Sequence of chain 1.C:
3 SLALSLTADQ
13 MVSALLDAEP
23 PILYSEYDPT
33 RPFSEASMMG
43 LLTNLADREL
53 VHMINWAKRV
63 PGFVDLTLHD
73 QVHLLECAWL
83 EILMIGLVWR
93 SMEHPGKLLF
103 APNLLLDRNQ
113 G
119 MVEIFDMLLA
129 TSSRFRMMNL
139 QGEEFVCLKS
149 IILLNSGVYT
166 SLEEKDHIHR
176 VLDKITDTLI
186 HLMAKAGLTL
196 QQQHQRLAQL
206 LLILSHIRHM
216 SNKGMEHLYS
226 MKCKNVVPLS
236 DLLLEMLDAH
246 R

The protein below binds the small molecule below.
Small molecule (SMILES): C=CCCn1nc(-c2ccc(O)cc2O)c2cccc(C(F)(F)F)c21

Binding-site contacts:
Ligand atom C14 contacts residue LEU85 of chain 1.C at 4.0 Å (hydrophobic).
Ligand atom C04 contacts residue MET86 of chain 1.C at 4.1 Å (hydrophobic).
Ligand atom C02 contacts residue LEU126 of chain 1.C at 3.6 Å (hydrophobic).
Ligand atom C14 contacts residue LEU89 of chain 1.C at 4.0 Å (hydrophobic).
Ligand atom C21 contacts residue MET226 of chain 1.C at 4.2 Å (hydrophobic).
Ligand atom O15 contacts residue MET86 of chain 1.C at 3.5 Å.
Ligand atom C17 contacts residue LEU44 of chain 1.C at 4.2 Å (hydrophobic).
Ligand atom F22 contacts residue GLY219 of chain 1.C at 3.3 Å.
Ligand atom C17 contacts residue ALA48 of chain 1.C at 3.8 Å (hydrophobic).
Ligand atom C09 contacts residue ALA48 of chain 1.C at 4.0 Å (hydrophobic).
Ligand atom C13 contacts residue ARG92 of chain 1.C at 4.0 Å.
Ligand atom C13 contacts residue LEU89 of chain 1.C at 3.7 Å (hydrophobic).
Ligand atom F22 contacts residue MET226 of chain 1.C at 3.0 Å.
Ligand atom O12 contacts residue GLU51 of chain 1.C at 2.5 Å (salt-bridge).
Ligand atom C03 contacts residue MET119 of chain 1.C at 3.6 Å (hydrophobic).
Ligand atom C19 contacts residue LEU223 of chain 1.C at 4.1 Å (hydrophobic).
Ligand atom C11 contacts residue LEU85 of chain 1.C at 4.0 Å (hydrophobic).
Ligand atom C02 contacts residue ILE122 of chain 1.C at 3.9 Å (hydrophobic).
Ligand atom C11 contacts residue ARG92 of chain 1.C at 3.6 Å.
Ligand atom C11 contacts residue GLU51 of chain 1.C at 3.1 Å.
Ligand atom F23 contacts residue MET41 of chain 1.C at 3.7 Å.
Ligand atom O12 contacts residue LEU85 of chain 1.C at 4.0 Å.
Ligand atom C16 contacts residue LEU82 of chain 1.C at 4.0 Å (hydrophobic).
Ligand atom F22 contacts residue LEU223 of chain 1.C at 3.5 Å.
Ligand atom O15 contacts residue LEU89 of chain 1.C at 3.5 Å.
Ligand atom C04 contacts residue ILE122 of chain 1.C at 4.0 Å (hydrophobic).
Ligand atom C10 contacts residue LEU47 of chain 1.C at 3.8 Å (hydrophobic).
Ligand atom F23 contacts residue MET119 of chain 1.C at 3.7 Å.
Ligand atom C09 contacts residue LEU44 of chain 1.C at 3.8 Å (hydrophobic).
Ligand atom C10 contacts residue GLU51 of chain 1.C at 3.0 Å.
Ligand atom C03 contacts residue ILE122 of chain 1.C at 4.0 Å (hydrophobic).
Ligand atom O12 contacts residue ARG92 of chain 1.C at 2.6 Å (salt-bridge).
Ligand atom C21 contacts residue GLY219 of chain 1.C at 3.9 Å.
Ligand atom F24 contacts residue GLY219 of chain 1.C at 3.0 Å.
Ligand atom C01 contacts residue PHE102 of chain 1.C at 3.9 Å (hydrophobic).
Ligand atom C13 contacts residue LEU85 of chain 1.C at 3.2 Å (hydrophobic).
Ligand atom O15 contacts residue LEU85 of chain 1.C at 4.1 Å.
Ligand atom C19 contacts residue MET226 of chain 1.C at 4.1 Å (hydrophobic).
Ligand atom F22 contacts residue HIS222 of chain 1.C at 3.8 Å.
Ligand atom C01 contacts residue PHE123 of chain 1.C at 3.3 Å (hydrophobic).